Sequence of chain 1.B:
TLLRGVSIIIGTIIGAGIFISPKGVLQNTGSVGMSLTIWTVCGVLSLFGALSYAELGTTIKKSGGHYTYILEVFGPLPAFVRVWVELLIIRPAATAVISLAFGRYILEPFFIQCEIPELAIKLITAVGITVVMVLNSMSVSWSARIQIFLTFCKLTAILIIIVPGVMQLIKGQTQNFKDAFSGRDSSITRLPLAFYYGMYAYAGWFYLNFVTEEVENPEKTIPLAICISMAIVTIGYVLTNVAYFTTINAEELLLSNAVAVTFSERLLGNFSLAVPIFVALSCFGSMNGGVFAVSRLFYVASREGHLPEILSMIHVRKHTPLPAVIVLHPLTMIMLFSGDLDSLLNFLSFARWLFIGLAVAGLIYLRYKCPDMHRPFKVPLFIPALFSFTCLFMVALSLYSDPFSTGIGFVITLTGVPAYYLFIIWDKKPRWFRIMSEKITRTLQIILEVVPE

A small-molecule ligand and the protein it binds are described below.
Small molecule (SMILES): CCOc1ccccc1-n1c([C@H](C)N2CCN(C(=O)COc3ccc(Cl)cc3)CC2)nc2ccccc2c1=O

Binding-site contacts:
Ligand atom C38 contacts residue PHE274 of chain 1.B at 3.0 Å (hydrophobic).
Ligand atom C27 contacts residue SER207 of chain 1.B at 4.2 Å.
Ligand atom C33 contacts residue THR76 of chain 1.B at 4.3 Å.
Ligand atom C39 contacts residue ILE72 of chain 1.B at 4.5 Å (hydrophobic).
Ligand atom C31 contacts residue ILE72 of chain 1.B at 2.7 Å (hydrophobic).
Ligand atom C28 contacts residue PHE356 of chain 1.B at 4.4 Å (hydrophobic).
Ligand atom O02 contacts residue TYR271 of chain 1.B at 3.6 Å.
Ligand atom O02 contacts residue ASN273 of chain 1.B at 4.5 Å.
Ligand atom CL1 contacts residue ILE286 of chain 1.B at 3.5 Å.
Ligand atom C26 contacts residue GLN211 of chain 1.B at 3.5 Å.
Ligand atom C32 contacts residue LEU272 of chain 1.B at 3.4 Å (hydrophobic).
Ligand atom C37 contacts residue ILE72 of chain 1.B at 4.4 Å (hydrophobic).
Ligand atom C30 contacts residue ILE72 of chain 1.B at 3.8 Å (hydrophobic).
Ligand atom C27 contacts residue PHE356 of chain 1.B at 3.6 Å (hydrophobic).
Ligand atom C28 contacts residue SER207 of chain 1.B at 3.8 Å.
Ligand atom C39 contacts residue PHE274 of chain 1.B at 3.5 Å (hydrophobic).
Ligand atom C24 contacts residue PHE356 of chain 1.B at 4.1 Å (hydrophobic).
Ligand atom C18 contacts residue GLN211 of chain 1.B at 4.3 Å.
Ligand atom C26 contacts residue SER207 of chain 1.B at 4.2 Å.
Ligand atom C36 contacts residue THR76 of chain 1.B at 4.2 Å.
Ligand atom C17 contacts residue TYR271 of chain 1.B at 4.5 Å (hydrophobic).
Ligand atom CL1 contacts residue PHE274 of chain 1.B at 3.2 Å.
Ligand atom C17 contacts residue LEU272 of chain 1.B at 3.6 Å (hydrophobic).
Ligand atom C35 contacts residue LEU272 of chain 1.B at 2.9 Å (hydrophobic).
Ligand atom C28 contacts residue ASN352 of chain 1.B at 4.4 Å.
Ligand atom C38 contacts residue LEU272 of chain 1.B at 4.0 Å (hydrophobic).
Ligand atom O03 contacts residue LEU272 of chain 1.B at 3.1 Å (h-bond).
Ligand atom O02 contacts residue LEU272 of chain 1.B at 3.3 Å (h-bond).
Ligand atom C29 contacts residue ILE72 of chain 1.B at 2.9 Å (hydrophobic).
Ligand atom CL1 contacts residue VAL279 of chain 1.B at 4.1 Å.
Ligand atom C12 contacts residue ILE72 of chain 1.B at 4.4 Å (hydrophobic).
Ligand atom C28 contacts residue GLN211 of chain 1.B at 4.0 Å.
Ligand atom O04 contacts residue GLN211 of chain 1.B at 3.3 Å (h-bond).
Ligand atom C35 contacts residue PHE274 of chain 1.B at 4.1 Å (hydrophobic).
Ligand atom C34 contacts residue ILE72 of chain 1.B at 4.3 Å (hydrophobic).
Ligand atom C20 contacts residue LEU272 of chain 1.B at 2.9 Å (hydrophobic).
Ligand atom C14 contacts residue ILE72 of chain 1.B at 3.7 Å (hydrophobic).
Ligand atom C36 contacts residue GLN211 of chain 1.B at 4.2 Å.
Ligand atom C13 contacts residue ARG360 of chain 1.B at 4.4 Å.
Ligand atom C23 contacts residue ILE72 of chain 1.B at 4.0 Å (hydrophobic).